Binding-site contacts:
Ligand atom C10 contacts residue LEU166 of chain 1.A at 4.4 Å (hydrophobic).
Ligand atom C9 contacts residue LEU216 of chain 1.A at 4.4 Å (hydrophobic).
Ligand atom C7 contacts residue ARG219 of chain 1.A at 3.9 Å.
Ligand atom C5 contacts residue ASP213 of chain 1.A at 3.2 Å.
Ligand atom C2 contacts residue LEU166 of chain 1.A at 3.5 Å (hydrophobic).
Ligand atom N1 contacts residue LEU166 of chain 1.A at 4.4 Å.
Ligand atom C4 contacts residue LEU216 of chain 1.A at 3.8 Å (hydrophobic).
Ligand atom C7 contacts residue ILE167 of chain 1.A at 4.4 Å (hydrophobic).
Ligand atom C2 contacts residue ASP188 of chain 1.A at 4.3 Å.
Ligand atom C10 contacts residue GLY165 of chain 1.A at 3.2 Å.
Ligand atom C9 contacts residue ASP213 of chain 1.A at 4.1 Å.
Ligand atom C6 contacts residue LEU216 of chain 1.A at 3.5 Å (hydrophobic).
Ligand atom N1 contacts residue GLY165 of chain 1.A at 4.1 Å.
Ligand atom C6 contacts residue ARG219 of chain 1.A at 3.8 Å.
Ligand atom C7 contacts residue LEU216 of chain 1.A at 4.0 Å (hydrophobic).
Ligand atom C3 contacts residue ASP188 of chain 1.A at 3.8 Å.
Ligand atom C3 contacts residue LEU166 of chain 1.A at 4.1 Å (hydrophobic).
Ligand atom N1 contacts residue ILE167 of chain 1.A at 3.7 Å.
Ligand atom C2 contacts residue ILE167 of chain 1.A at 3.9 Å (hydrophobic).
Ligand atom C5 contacts residue LEU216 of chain 1.A at 3.5 Å (hydrophobic).
Ligand atom C10 contacts residue ILE167 of chain 1.A at 3.8 Å (hydrophobic).
Ligand atom BR contacts residue ARG219 of chain 1.A at 3.0 Å.
Ligand atom BR contacts residue LYS215 of chain 1.A at 3.7 Å.
Ligand atom C2 contacts residue GLY165 of chain 1.A at 4.1 Å.
Ligand atom C9 contacts residue ILE167 of chain 1.A at 4.4 Å (hydrophobic).
Ligand atom BR contacts residue LEU216 of chain 1.A at 3.9 Å.
Ligand atom C4 contacts residue ASP213 of chain 1.A at 2.9 Å.
Ligand atom C8 contacts residue ILE167 of chain 1.A at 3.9 Å (hydrophobic).

Sequence of chain 1.A:
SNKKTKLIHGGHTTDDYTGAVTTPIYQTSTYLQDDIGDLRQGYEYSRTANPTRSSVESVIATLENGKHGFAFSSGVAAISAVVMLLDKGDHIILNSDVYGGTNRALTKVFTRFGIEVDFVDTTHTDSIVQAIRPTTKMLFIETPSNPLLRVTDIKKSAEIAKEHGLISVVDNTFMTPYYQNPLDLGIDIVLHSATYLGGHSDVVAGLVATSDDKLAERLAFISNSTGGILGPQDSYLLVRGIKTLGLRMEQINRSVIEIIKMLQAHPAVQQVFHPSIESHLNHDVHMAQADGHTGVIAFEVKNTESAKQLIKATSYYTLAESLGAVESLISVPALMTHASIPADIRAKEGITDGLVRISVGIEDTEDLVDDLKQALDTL

The small molecule below binds the protein below.
Small molecule (SMILES): O=C(O)CNC(=O)Cn1ccc2ccc(Br)cc21